Sequence of chain 47.C:
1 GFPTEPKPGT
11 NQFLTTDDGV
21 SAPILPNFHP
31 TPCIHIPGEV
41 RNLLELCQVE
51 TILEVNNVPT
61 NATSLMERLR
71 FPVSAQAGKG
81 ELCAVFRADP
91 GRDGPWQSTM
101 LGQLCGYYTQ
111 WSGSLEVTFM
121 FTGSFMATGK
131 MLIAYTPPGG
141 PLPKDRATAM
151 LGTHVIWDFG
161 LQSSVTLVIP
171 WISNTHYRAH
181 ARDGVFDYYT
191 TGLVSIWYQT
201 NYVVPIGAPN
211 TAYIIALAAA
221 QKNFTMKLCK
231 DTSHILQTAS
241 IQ

Binding-site contacts:
Ligand atom C5C contacts residue ILE111 of chain 46.A at 3.7 Å (hydrophobic).
Ligand atom C2B contacts residue TYR201 of chain 46.A at 3.4 Å (hydrophobic).
Ligand atom C7C contacts residue MET230 of chain 46.A at 4.1 Å (hydrophobic).
Ligand atom C4A contacts residue ASP112 of chain 46.A at 3.0 Å.
Ligand atom N3A contacts residue ASP112 of chain 46.A at 2.8 Å (salt-bridge).
Ligand atom C3B contacts residue ASN228 of chain 46.A at 4.0 Å.
Ligand atom C5B contacts residue ILE111 of chain 46.A at 4.0 Å (hydrophobic).
Ligand atom C4 contacts residue VAL190 of chain 46.A at 3.8 Å (hydrophobic).
Ligand atom C31 contacts residue VAL179 of chain 46.A at 3.5 Å (hydrophobic).
Ligand atom C5 contacts residue PHE155 of chain 46.A at 3.9 Å (hydrophobic).
Ligand atom C31 contacts residue PRO177 of chain 46.A at 3.9 Å (hydrophobic).
Ligand atom O1 contacts residue PHE155 of chain 46.A at 3.5 Å.
Ligand atom N2 contacts residue PHE233 of chain 46.A at 3.8 Å.
Ligand atom C2A contacts residue TRP203 of chain 46.A at 3.6 Å (hydrophobic).
Ligand atom O1B contacts residue TYR201 of chain 46.A at 3.4 Å.
Ligand atom C5 contacts residue PHE233 of chain 46.A at 3.9 Å (hydrophobic).
Ligand atom C2B contacts residue TRP203 of chain 46.A at 4.1 Å (hydrophobic).
Ligand atom C5B contacts residue ILE113 of chain 46.A at 3.5 Å (hydrophobic).
Ligand atom C5B contacts residue ASP112 of chain 46.A at 3.9 Å.
Ligand atom C6C contacts residue TYR201 of chain 46.A at 4.0 Å (hydrophobic).
Ligand atom O1 contacts residue PHE233 of chain 46.A at 3.1 Å.
Ligand atom C4B contacts residue TRP203 of chain 46.A at 3.6 Å (hydrophobic).
Ligand atom C4C contacts residue VAL192 of chain 46.A at 3.5 Å (hydrophobic).
Ligand atom N3A contacts residue ILE113 of chain 46.A at 3.7 Å.
Ligand atom C4 contacts residue ILE24 of chain 46.C at 4.0 Å (hydrophobic).
Ligand atom C5C contacts residue PHE135 of chain 46.A at 3.5 Å (hydrophobic).
Ligand atom O1A contacts residue ASN228 of chain 46.A at 3.7 Å.
Ligand atom C5A contacts residue ASN228 of chain 46.A at 4.0 Å.
Ligand atom C6B contacts residue ILE113 of chain 46.A at 4.0 Å (hydrophobic).
Ligand atom O1A contacts residue TRP203 of chain 46.A at 3.3 Å.
Ligand atom C4B contacts residue ASN228 of chain 46.A at 4.0 Å.
Ligand atom C2C contacts residue VAL192 of chain 46.A at 3.7 Å (hydrophobic).
Ligand atom C4A contacts residue THR114 of chain 46.A at 3.6 Å.
Ligand atom C3 contacts residue PHE155 of chain 46.A at 4.0 Å (hydrophobic).
Ligand atom O1B contacts residue MET230 of chain 46.A at 4.0 Å.
Ligand atom C31 contacts residue ILE24 of chain 46.C at 3.6 Å (hydrophobic).
Ligand atom C4C contacts residue PHE135 of chain 46.A at 3.7 Å (hydrophobic).
Ligand atom N2 contacts residue PHE155 of chain 46.A at 3.6 Å.
Ligand atom C3B contacts residue TRP203 of chain 46.A at 3.2 Å (hydrophobic).
Ligand atom C3C contacts residue PHE135 of chain 46.A at 3.8 Å (hydrophobic).

Sequence of chain 46.A:
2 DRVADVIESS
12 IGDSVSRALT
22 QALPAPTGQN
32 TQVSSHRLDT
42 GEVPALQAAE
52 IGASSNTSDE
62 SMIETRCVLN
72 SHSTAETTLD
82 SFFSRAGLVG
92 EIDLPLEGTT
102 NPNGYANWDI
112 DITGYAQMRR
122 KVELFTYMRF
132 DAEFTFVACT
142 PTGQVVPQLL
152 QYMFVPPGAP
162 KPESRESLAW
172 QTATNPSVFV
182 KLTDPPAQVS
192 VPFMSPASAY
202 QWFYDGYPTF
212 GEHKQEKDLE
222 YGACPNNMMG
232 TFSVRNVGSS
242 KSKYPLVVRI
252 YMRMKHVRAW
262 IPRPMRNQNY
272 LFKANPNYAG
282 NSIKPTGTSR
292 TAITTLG

Sequence of chain 46.C:
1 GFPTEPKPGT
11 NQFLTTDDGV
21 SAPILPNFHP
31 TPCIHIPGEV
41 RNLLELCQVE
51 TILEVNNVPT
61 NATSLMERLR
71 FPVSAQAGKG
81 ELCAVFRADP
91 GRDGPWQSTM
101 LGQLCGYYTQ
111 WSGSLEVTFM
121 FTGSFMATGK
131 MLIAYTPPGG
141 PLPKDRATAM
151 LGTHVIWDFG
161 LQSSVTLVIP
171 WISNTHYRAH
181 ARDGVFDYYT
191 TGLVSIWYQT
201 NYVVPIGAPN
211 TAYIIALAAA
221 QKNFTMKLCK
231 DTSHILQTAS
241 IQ

This small molecule binds to this protein.
Small molecule (SMILES): Cc1cc(CCCCCCCOc2ccc(C3=NCCO3)cc2)on1